A small-molecule ligand and the protein it binds are described below.
Small molecule (SMILES): Cc1cn(-c2ccc(C(N)=O)cc2)c2c1C(=O)CC(C)(C)C2

Sequence of chain 1.A:
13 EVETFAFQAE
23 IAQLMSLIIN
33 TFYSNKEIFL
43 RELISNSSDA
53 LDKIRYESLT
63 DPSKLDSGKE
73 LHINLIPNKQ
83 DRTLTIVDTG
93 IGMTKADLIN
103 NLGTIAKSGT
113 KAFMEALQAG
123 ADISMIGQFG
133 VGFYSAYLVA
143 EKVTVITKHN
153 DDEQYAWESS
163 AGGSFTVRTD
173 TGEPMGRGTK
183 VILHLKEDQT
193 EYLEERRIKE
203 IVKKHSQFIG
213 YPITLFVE

Binding-site contacts:
Ligand atom C2 contacts residue LEU104 of chain 1.A at 4.0 Å (hydrophobic).
Ligand atom O1 contacts residue SER49 of chain 1.A at 3.9 Å.
Ligand atom C8 contacts residue PHE135 of chain 1.A at 3.9 Å (hydrophobic).
Ligand atom C9 contacts residue TRP159 of chain 1.A at 3.5 Å (hydrophobic).
Ligand atom C contacts residue ALA108 of chain 1.A at 4.0 Å (hydrophobic).
Ligand atom C14 contacts residue MET95 of chain 1.A at 3.9 Å (hydrophobic).
Ligand atom C2 contacts residue PHE135 of chain 1.A at 4.1 Å (hydrophobic).
Ligand atom O contacts residue TYR136 of chain 1.A at 2.7 Å (h-bond).
Ligand atom C17 contacts residue ALA52 of chain 1.A at 4.1 Å (hydrophobic).
Ligand atom C5 contacts residue PHE135 of chain 1.A at 4.1 Å (hydrophobic).
Ligand atom C6 contacts residue PHE135 of chain 1.A at 3.8 Å (hydrophobic).
Ligand atom N1 contacts residue THR181 of chain 1.A at 3.5 Å (h-bond).
Ligand atom C12 contacts residue MET95 of chain 1.A at 3.9 Å (hydrophobic).
Ligand atom C6 contacts residue TYR136 of chain 1.A at 3.5 Å (hydrophobic).
Ligand atom C13 contacts residue MET95 of chain 1.A at 4.0 Å (hydrophobic).
Ligand atom C10 contacts residue LEU104 of chain 1.A at 3.8 Å (hydrophobic).
Ligand atom C12 contacts residue LEU104 of chain 1.A at 4.1 Å (hydrophobic).
Ligand atom C15 contacts residue MET95 of chain 1.A at 3.9 Å (hydrophobic).
Ligand atom N contacts residue PHE135 of chain 1.A at 3.9 Å.
Ligand atom C10 contacts residue MET95 of chain 1.A at 4.0 Å (hydrophobic).
Ligand atom C11 contacts residue MET95 of chain 1.A at 4.0 Å (hydrophobic).
Ligand atom C1 contacts residue LEU104 of chain 1.A at 4.0 Å (hydrophobic).
Ligand atom O1 contacts residue ASP90 of chain 1.A at 3.0 Å (salt-bridge).
Ligand atom C contacts residue LEU104 of chain 1.A at 3.9 Å (hydrophobic).
Ligand atom C17 contacts residue ASN48 of chain 1.A at 4.0 Å.
Ligand atom C contacts residue GLY132 of chain 1.A at 3.6 Å.
Ligand atom C16 contacts residue ASN48 of chain 1.A at 3.8 Å.
Ligand atom N1 contacts residue ALA52 of chain 1.A at 3.2 Å.
Ligand atom C5 contacts residue TYR136 of chain 1.A at 3.3 Å (hydrophobic).
Ligand atom C17 contacts residue THR181 of chain 1.A at 3.9 Å.
Ligand atom O1 contacts residue ASN48 of chain 1.A at 3.9 Å.
Ligand atom C16 contacts residue PHE135 of chain 1.A at 3.9 Å (hydrophobic).
Ligand atom C15 contacts residue ASN48 of chain 1.A at 4.0 Å.
Ligand atom C14 contacts residue ASN48 of chain 1.A at 4.0 Å.
Ligand atom C10 contacts residue LEU100 of chain 1.A at 4.0 Å (hydrophobic).
Ligand atom O1 contacts residue THR181 of chain 1.A at 3.8 Å.
Ligand atom C3 contacts residue PHE135 of chain 1.A at 3.8 Å (hydrophobic).
Ligand atom C17 contacts residue ASP90 of chain 1.A at 3.9 Å.
Ligand atom C contacts residue ILE107 of chain 1.A at 3.8 Å (hydrophobic).
Ligand atom C4 contacts residue LEU104 of chain 1.A at 4.0 Å (hydrophobic).